Binding-site contacts:
Ligand atom O3 contacts residue LEU201 of chain 1.C at 4.1 Å.
Ligand atom C7 contacts residue SER36 of chain 1.C at 4.0 Å.
Ligand atom O2 contacts residue SER206 of chain 1.C at 4.0 Å.
Ligand atom C12 contacts residue ALA39 of chain 1.C at 4.1 Å (hydrophobic).
Ligand atom C7 contacts residue PHE221 of chain 1.C at 4.0 Å (hydrophobic).
Ligand atom CM3 contacts residue LEU22 of chain 1.C at 3.4 Å (hydrophobic).
Ligand atom C9 contacts residue SER36 of chain 1.C at 4.2 Å.
Ligand atom C7 contacts residue HEM1 of chain 1.W at 4.2 Å.
Ligand atom C11 contacts residue ALA39 of chain 1.C at 3.9 Å (hydrophobic).
Ligand atom O1 contacts residue ASP229 of chain 1.C at 3.0 Å (salt-bridge).
Ligand atom CM2 contacts residue PHE221 of chain 1.C at 4.0 Å (hydrophobic).
Ligand atom CM5 contacts residue LEU198 of chain 1.C at 3.9 Å (hydrophobic).
Ligand atom C3 contacts residue HEM1 of chain 1.W at 3.9 Å.
Ligand atom C2 contacts residue HEM1 of chain 1.W at 3.5 Å.
Ligand atom CM5 contacts residue SER18 of chain 1.C at 3.6 Å.
Ligand atom O3 contacts residue SER206 of chain 1.C at 2.8 Å (h-bond).
Ligand atom O4 contacts residue LEU201 of chain 1.C at 4.0 Å.
Ligand atom O2 contacts residue ILE28 of chain 1.C at 4.2 Å.
Ligand atom O1 contacts residue HEM1 of chain 1.W at 3.9 Å.
Ligand atom C1 contacts residue PHE221 of chain 1.C at 3.5 Å (hydrophobic).
Ligand atom CM5 contacts residue HIS202 of chain 1.C at 4.0 Å.
Ligand atom CM5 contacts residue LEU19 of chain 1.C at 4.2 Å (hydrophobic).
Ligand atom C1 contacts residue HEM1 of chain 1.W at 3.7 Å.
Ligand atom C3 contacts residue SER206 of chain 1.C at 4.0 Å.
Ligand atom O2 contacts residue HEM1 of chain 1.W at 3.5 Å.
Ligand atom C10 contacts residue SER36 of chain 1.C at 3.6 Å.
Ligand atom O4 contacts residue LEU22 of chain 1.C at 3.6 Å.
Ligand atom CM3 contacts residue SER206 of chain 1.C at 3.1 Å.
Ligand atom C7 contacts residue ASP229 of chain 1.C at 4.1 Å.
Ligand atom C8 contacts residue HEM1 of chain 1.W at 4.1 Å.
Ligand atom O1 contacts residue PHE221 of chain 1.C at 3.6 Å.
Ligand atom CM2 contacts residue TYR225 of chain 1.C at 4.0 Å (hydrophobic).
Ligand atom C4 contacts residue LEU22 of chain 1.C at 4.0 Å (hydrophobic).
Ligand atom C6 contacts residue PHE221 of chain 1.C at 3.8 Å (hydrophobic).
Ligand atom C1 contacts residue ASP229 of chain 1.C at 4.0 Å.
Ligand atom C4 contacts residue HIS202 of chain 1.C at 3.8 Å.
Ligand atom C2 contacts residue PHE221 of chain 1.C at 4.0 Å (hydrophobic).
Ligand atom CM2 contacts residue ILE28 of chain 1.C at 3.4 Å (hydrophobic).
Ligand atom O4 contacts residue HIS202 of chain 1.C at 2.6 Å (h-bond).
Ligand atom C6 contacts residue HEM1 of chain 1.W at 4.1 Å.

This small molecule binds to this protein.
Small molecule (SMILES): COC1=C(OC)C(=O)C(C/C=C(/C)CCC=C(C)CC/C=C(/C)CC/C=C(\C)CC/C=C(\C)CC/C=C(\C)CC/C=C(/C)CCC=C(C)CCC=C(C)CCC=C(C)C)=C(C)C1=O

Sequence of chain 1.C:
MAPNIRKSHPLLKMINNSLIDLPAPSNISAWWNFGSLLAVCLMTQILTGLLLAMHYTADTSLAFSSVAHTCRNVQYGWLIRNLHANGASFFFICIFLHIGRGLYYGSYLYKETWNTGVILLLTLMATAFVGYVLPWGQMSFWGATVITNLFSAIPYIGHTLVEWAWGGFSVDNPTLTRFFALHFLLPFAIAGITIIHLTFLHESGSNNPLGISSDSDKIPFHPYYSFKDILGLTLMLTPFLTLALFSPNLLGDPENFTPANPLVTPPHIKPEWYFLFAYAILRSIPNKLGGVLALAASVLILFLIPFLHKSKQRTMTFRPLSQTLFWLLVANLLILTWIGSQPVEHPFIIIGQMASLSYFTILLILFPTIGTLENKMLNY